Sequence of chain 1.A:
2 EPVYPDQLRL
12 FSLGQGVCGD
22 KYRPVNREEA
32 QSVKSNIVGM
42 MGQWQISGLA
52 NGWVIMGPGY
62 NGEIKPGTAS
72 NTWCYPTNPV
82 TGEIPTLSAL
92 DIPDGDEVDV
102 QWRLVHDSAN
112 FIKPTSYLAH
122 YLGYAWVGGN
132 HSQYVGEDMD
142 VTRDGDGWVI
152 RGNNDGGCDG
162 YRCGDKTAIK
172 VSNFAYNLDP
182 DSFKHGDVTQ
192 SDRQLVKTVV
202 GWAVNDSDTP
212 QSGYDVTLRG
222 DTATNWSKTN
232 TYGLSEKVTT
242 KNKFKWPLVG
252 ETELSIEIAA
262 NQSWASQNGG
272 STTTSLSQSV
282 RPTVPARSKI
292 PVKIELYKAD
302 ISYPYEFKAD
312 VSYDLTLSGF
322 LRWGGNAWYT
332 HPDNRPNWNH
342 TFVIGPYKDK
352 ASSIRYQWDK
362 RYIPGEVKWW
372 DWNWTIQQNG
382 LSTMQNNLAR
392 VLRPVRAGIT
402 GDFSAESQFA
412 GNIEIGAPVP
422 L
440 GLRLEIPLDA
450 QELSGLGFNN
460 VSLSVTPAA

The protein below binds the small molecule below.
Small molecule (SMILES): O=P(O)(O)OC[C@H]1O[C@H](O)[C@@H](O)[C@@H](O)[C@@H]1O

Binding-site contacts:
Ligand atom C1 contacts residue ARG323 of chain 1.A at 3.4 Å.
Ligand atom P contacts residue ARG323 of chain 1.A at 3.9 Å.
Ligand atom O6 contacts residue ARG323 of chain 1.A at 3.4 Å (salt-bridge).
Ligand atom C6 contacts residue TYR162 of chain 1.A at 4.3 Å (hydrophobic).
Ligand atom C6 contacts residue ARG323 of chain 1.A at 4.4 Å.
Ligand atom C4 contacts residue TRP127 of chain 1.A at 4.4 Å (hydrophobic).
Ligand atom O2P contacts residue ARG323 of chain 1.A at 3.4 Å.
Ligand atom O1 contacts residue ARG323 of chain 1.A at 4.2 Å.
Ligand atom O2P contacts residue ARG336 of chain 1.A at 2.8 Å (salt-bridge).
Ligand atom C5 contacts residue ARG323 of chain 1.A at 4.2 Å.
Ligand atom O2P contacts residue PHE321 of chain 1.A at 4.0 Å.
Ligand atom C5 contacts residue TRP127 of chain 1.A at 3.9 Å (hydrophobic).
Ligand atom O4 contacts residue TRP127 of chain 1.A at 4.2 Å.
Ligand atom O3P contacts residue TRP324 of chain 1.A at 2.6 Å (h-bond).
Ligand atom O5 contacts residue ARG323 of chain 1.A at 3.3 Å (salt-bridge).
Ligand atom P contacts residue ARG336 of chain 1.A at 3.7 Å.
Ligand atom O4 contacts residue TYR162 of chain 1.A at 4.4 Å.
Ligand atom O2P contacts residue TRP324 of chain 1.A at 2.6 Å (h-bond).
Ligand atom C1 contacts residue ALA126 of chain 1.A at 4.4 Å (hydrophobic).
Ligand atom C3 contacts residue TRP127 of chain 1.A at 3.9 Å (hydrophobic).
Ligand atom O1 contacts residue TRP127 of chain 1.A at 2.9 Å (h-bond).
Ligand atom O2 contacts residue ARG323 of chain 1.A at 3.0 Å.
Ligand atom O3P contacts residue ARG323 of chain 1.A at 3.6 Å (salt-bridge).
Ligand atom C1 contacts residue TRP127 of chain 1.A at 4.2 Å (hydrophobic).
Ligand atom O5 contacts residue ALA126 of chain 1.A at 4.1 Å.
Ligand atom O1P contacts residue TYR162 of chain 1.A at 4.3 Å.
Ligand atom O1P contacts residue ARG336 of chain 1.A at 3.1 Å (salt-bridge).
Ligand atom O5 contacts residue TRP127 of chain 1.A at 4.4 Å.
Ligand atom O1 contacts residue ALA126 of chain 1.A at 3.7 Å.
Ligand atom P contacts residue TRP324 of chain 1.A at 3.5 Å.
Ligand atom C4 contacts residue ARG323 of chain 1.A at 4.3 Å.
Ligand atom C6 contacts residue PHE321 of chain 1.A at 4.5 Å (hydrophobic).
Ligand atom C2 contacts residue ARG323 of chain 1.A at 4.0 Å.